Sequence of chain 1.B:
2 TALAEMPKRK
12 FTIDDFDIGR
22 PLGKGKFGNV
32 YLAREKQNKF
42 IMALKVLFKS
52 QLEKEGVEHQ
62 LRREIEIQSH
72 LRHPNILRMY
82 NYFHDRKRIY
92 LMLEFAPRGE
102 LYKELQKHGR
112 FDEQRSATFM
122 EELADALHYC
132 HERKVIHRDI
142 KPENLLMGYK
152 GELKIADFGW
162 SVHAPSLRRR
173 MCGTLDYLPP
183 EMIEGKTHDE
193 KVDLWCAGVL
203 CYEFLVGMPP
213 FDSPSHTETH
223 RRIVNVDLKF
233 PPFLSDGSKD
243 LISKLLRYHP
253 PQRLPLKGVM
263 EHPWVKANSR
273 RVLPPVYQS

Binding-site contacts:
Ligand atom N14 contacts residue PHE96 of chain 1.B at 3.8 Å.
Ligand atom C10 contacts residue ALA97 of chain 1.B at 3.5 Å (hydrophobic).
Ligand atom C27 contacts residue PHE28 of chain 1.B at 3.4 Å (hydrophobic).
Ligand atom C24 contacts residue PHE28 of chain 1.B at 3.4 Å (hydrophobic).
Ligand atom C9 contacts residue PHE96 of chain 1.B at 3.8 Å (hydrophobic).
Ligand atom C21 contacts residue LEU94 of chain 1.B at 3.9 Å (hydrophobic).
Ligand atom N19 contacts residue GLU95 of chain 1.B at 2.7 Å (salt-bridge).
Ligand atom C28 contacts residue PHE28 of chain 1.B at 3.6 Å (hydrophobic).
Ligand atom C28 contacts residue LEU147 of chain 1.B at 3.6 Å (hydrophobic).
Ligand atom C8 contacts residue GLY100 of chain 1.B at 3.8 Å.
Ligand atom C29 contacts residue PHE28 of chain 1.B at 3.5 Å (hydrophobic).
Ligand atom C29 contacts residue GLU101 of chain 1.B at 3.6 Å.
Ligand atom S23 contacts residue LEU23 of chain 1.B at 3.8 Å.
Ligand atom N19 contacts residue ALA97 of chain 1.B at 3.6 Å.
Ligand atom N14 contacts residue ALA97 of chain 1.B at 2.9 Å (h-bond).
Ligand atom C3 contacts residue PRO98 of chain 1.B at 3.0 Å (hydrophobic).
Ligand atom C15 contacts residue ALA97 of chain 1.B at 3.6 Å (hydrophobic).
Ligand atom C26 contacts residue PHE28 of chain 1.B at 3.4 Å (hydrophobic).
Ligand atom C25 contacts residue PHE28 of chain 1.B at 3.3 Å (hydrophobic).
Ligand atom C34 contacts residue ASP158 of chain 1.B at 3.5 Å.
Ligand atom C15 contacts residue LEU147 of chain 1.B at 3.8 Å (hydrophobic).
Ligand atom C2 contacts residue PRO98 of chain 1.B at 3.4 Å (hydrophobic).
Ligand atom N20 contacts residue ALA97 of chain 1.B at 2.7 Å (h-bond).
Ligand atom C29 contacts residue LEU147 of chain 1.B at 3.8 Å (hydrophobic).
Ligand atom C3 contacts residue GLY100 of chain 1.B at 3.8 Å.
Ligand atom C21 contacts residue VAL31 of chain 1.B at 3.8 Å (hydrophobic).
Ligand atom N20 contacts residue PHE96 of chain 1.B at 3.5 Å.
Ligand atom C9 contacts residue ALA97 of chain 1.B at 3.3 Å (hydrophobic).
Ligand atom C35 contacts residue ALA157 of chain 1.B at 3.6 Å (hydrophobic).
Ligand atom N13 contacts residue LEU23 of chain 1.B at 3.7 Å.
Ligand atom N19 contacts residue LEU147 of chain 1.B at 3.8 Å.
Ligand atom C2 contacts residue ARG99 of chain 1.B at 3.7 Å.
Ligand atom C18 contacts residue LEU147 of chain 1.B at 3.8 Å (hydrophobic).
Ligand atom C33 contacts residue ALA157 of chain 1.B at 3.8 Å (hydrophobic).
Ligand atom N20 contacts residue GLU95 of chain 1.B at 3.2 Å (salt-bridge).
Ligand atom C34 contacts residue LYS46 of chain 1.B at 3.7 Å.
Ligand atom C17 contacts residue LEU147 of chain 1.B at 3.7 Å (hydrophobic).
Ligand atom C9 contacts residue GLY100 of chain 1.B at 3.5 Å.
Ligand atom N20 contacts residue LEU147 of chain 1.B at 3.8 Å.
Ligand atom N30 contacts residue PHE28 of chain 1.B at 3.8 Å.

This protein binds this small molecule.
Small molecule (SMILES): Cc1cc(Nc2cc(N3CCN(C)CC3)nc(Sc3ccc(NC(=O)C4CC4)cc3)n2)[nH]n1